Sequence of chain 1.B:
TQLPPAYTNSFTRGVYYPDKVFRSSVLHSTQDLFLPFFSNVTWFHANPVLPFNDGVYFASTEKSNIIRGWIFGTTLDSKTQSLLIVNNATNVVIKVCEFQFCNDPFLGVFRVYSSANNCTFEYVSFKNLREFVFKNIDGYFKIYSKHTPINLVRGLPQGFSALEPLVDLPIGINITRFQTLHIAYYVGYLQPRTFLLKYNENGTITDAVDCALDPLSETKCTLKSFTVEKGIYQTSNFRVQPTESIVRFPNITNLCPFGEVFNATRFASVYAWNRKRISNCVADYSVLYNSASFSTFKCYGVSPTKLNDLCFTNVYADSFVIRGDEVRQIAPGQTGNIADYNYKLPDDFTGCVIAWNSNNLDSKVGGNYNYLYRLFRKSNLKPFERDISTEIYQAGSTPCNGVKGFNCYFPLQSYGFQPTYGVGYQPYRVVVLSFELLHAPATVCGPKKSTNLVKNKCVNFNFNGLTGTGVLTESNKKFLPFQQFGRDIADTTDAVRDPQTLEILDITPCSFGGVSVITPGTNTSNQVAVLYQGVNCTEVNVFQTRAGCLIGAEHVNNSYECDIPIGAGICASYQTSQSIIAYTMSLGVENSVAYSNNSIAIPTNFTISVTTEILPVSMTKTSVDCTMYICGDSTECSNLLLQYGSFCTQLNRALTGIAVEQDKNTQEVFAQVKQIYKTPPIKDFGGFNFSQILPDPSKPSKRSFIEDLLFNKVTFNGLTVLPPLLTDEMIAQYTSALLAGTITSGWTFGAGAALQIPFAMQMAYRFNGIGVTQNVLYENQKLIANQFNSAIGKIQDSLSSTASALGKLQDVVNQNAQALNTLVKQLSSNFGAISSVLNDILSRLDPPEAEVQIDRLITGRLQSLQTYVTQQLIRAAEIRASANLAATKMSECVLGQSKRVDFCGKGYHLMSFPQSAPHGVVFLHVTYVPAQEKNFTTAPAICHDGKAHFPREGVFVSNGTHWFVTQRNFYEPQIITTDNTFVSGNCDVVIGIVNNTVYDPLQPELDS

A protein and the small-molecule ligand that binds it are described below.
Small molecule (SMILES): CC(=O)N[C@@H]1[C@@H](O)[C@H](O)[C@@H](CO)O[C@H]1O

Sequence of chain 1.C:
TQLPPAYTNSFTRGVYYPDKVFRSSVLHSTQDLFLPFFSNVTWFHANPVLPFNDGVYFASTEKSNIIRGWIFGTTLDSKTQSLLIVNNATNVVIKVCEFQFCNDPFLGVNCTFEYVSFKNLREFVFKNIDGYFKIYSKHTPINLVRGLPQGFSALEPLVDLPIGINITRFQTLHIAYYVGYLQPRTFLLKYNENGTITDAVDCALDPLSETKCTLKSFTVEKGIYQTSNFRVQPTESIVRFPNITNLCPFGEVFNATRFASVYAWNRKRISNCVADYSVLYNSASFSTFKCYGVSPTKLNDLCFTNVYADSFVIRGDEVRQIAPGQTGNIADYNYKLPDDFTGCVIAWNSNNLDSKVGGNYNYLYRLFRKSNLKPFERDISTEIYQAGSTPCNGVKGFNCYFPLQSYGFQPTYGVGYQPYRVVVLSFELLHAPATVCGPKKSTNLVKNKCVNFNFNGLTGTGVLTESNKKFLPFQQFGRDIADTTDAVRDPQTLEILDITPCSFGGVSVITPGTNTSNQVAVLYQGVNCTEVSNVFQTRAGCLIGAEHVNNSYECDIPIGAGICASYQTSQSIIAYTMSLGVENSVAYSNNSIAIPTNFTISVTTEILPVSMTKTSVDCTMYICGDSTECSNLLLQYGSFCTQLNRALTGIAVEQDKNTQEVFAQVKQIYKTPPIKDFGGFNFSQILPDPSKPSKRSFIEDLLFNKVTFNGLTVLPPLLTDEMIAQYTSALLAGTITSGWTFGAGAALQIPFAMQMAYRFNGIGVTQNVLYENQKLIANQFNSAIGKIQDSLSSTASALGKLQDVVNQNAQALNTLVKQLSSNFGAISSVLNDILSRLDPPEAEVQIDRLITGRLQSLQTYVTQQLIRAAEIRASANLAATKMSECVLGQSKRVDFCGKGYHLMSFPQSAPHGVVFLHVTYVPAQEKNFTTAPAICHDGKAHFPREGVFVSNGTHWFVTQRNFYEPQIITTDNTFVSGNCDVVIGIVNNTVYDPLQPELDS

Binding-site contacts:
Ligand atom C5 contacts residue ASN279 of chain 1.C at 3.7 Å.
Ligand atom C1 contacts residue ASN279 of chain 1.C at 1.4 Å.
Ligand atom C8 contacts residue ASN277 of chain 1.C at 3.3 Å.
Ligand atom C3 contacts residue ASN279 of chain 1.C at 3.8 Å.
Ligand atom O7 contacts residue ASN279 of chain 1.C at 3.9 Å.
Ligand atom C7 contacts residue ASN277 of chain 1.C at 3.8 Å.
Ligand atom O5 contacts residue LYS555 of chain 1.B at 4.3 Å.
Ligand atom C4 contacts residue ASN279 of chain 1.C at 4.2 Å.
Ligand atom O5 contacts residue ASN279 of chain 1.C at 2.4 Å (h-bond).
Ligand atom O7 contacts residue ASN277 of chain 1.C at 4.0 Å.
Ligand atom C7 contacts residue ASN279 of chain 1.C at 3.6 Å.
Ligand atom N2 contacts residue ASN279 of chain 1.C at 2.9 Å (h-bond).
Ligand atom C2 contacts residue ASN279 of chain 1.C at 2.5 Å.